Binding-site contacts:
Ligand atom C22 contacts residue LEU166 of chain 2.B at 3.6 Å (hydrophobic).
Ligand atom O10 contacts residue LYS87 of chain 2.B at 3.1 Å (salt-bridge).
Ligand atom C21 contacts residue LEU166 of chain 2.B at 3.6 Å (hydrophobic).
Ligand atom O28 contacts residue THR110 of chain 2.B at 3.5 Å (h-bond).
Ligand atom O07 contacts residue LYS87 of chain 2.B at 3.2 Å (salt-bridge).
Ligand atom O28 contacts residue GLY111 of chain 2.B at 2.4 Å (h-bond).
Ligand atom N03 contacts residue SER377 of chain 2.B at 2.8 Å (h-bond).
Ligand atom N19 contacts residue LEU166 of chain 2.B at 3.7 Å.
Ligand atom O11 contacts residue GLY234 of chain 2.B at 2.8 Å (h-bond).
Ligand atom C06 contacts residue GLY303 of chain 2.B at 3.5 Å.
Ligand atom N19 contacts residue GLU109 of chain 2.B at 2.9 Å (salt-bridge).
Ligand atom P08 contacts residue SER235 of chain 2.B at 3.5 Å.
Ligand atom O09 contacts residue SER235 of chain 2.B at 3.1 Å (h-bond).
Ligand atom C04 contacts residue SER377 of chain 2.B at 3.4 Å.
Ligand atom O27 contacts residue GLN114 of chain 2.B at 3.6 Å (h-bond).
Ligand atom O10 contacts residue SER235 of chain 2.B at 2.9 Å (h-bond).
Ligand atom O10 contacts residue THR190 of chain 2.B at 2.4 Å (h-bond).
Ligand atom C04 contacts residue GLU350 of chain 2.B at 3.5 Å.
Ligand atom N14 contacts residue GLY303 of chain 2.B at 3.6 Å.
Ligand atom C24 contacts residue THR190 of chain 2.B at 3.5 Å.
Ligand atom C26 contacts residue THR110 of chain 2.B at 3.5 Å.
Ligand atom C16 contacts residue LYS87 of chain 2.B at 3.5 Å.
Ligand atom C26 contacts residue GLY111 of chain 2.B at 3.4 Å.
Ligand atom O11 contacts residue GLY232 of chain 2.B at 2.8 Å (h-bond).
Ligand atom P08 contacts residue GLY234 of chain 2.B at 3.6 Å.
Ligand atom O30 contacts residue GLN114 of chain 2.B at 3.4 Å.
Ligand atom C26 contacts residue ALA112 of chain 2.B at 3.3 Å (hydrophobic).
Ligand atom P08 contacts residue LYS87 of chain 2.B at 3.5 Å.
Ligand atom C13 contacts residue GLY303 of chain 2.B at 3.3 Å.
Ligand atom O28 contacts residue ALA112 of chain 2.B at 2.3 Å (h-bond).
Ligand atom O27 contacts residue HIS115 of chain 2.B at 3.1 Å (h-bond).
Ligand atom O10 contacts residue GLY234 of chain 2.B at 3.5 Å (h-bond).
Ligand atom O11 contacts residue GLY233 of chain 2.B at 2.6 Å (h-bond).
Ligand atom C18 contacts residue GLU109 of chain 2.B at 3.5 Å.
Ligand atom C24 contacts residue PHE306 of chain 2.B at 3.5 Å (hydrophobic).
Ligand atom C13 contacts residue LYS87 of chain 2.B at 3.6 Å.
Ligand atom O09 contacts residue ASN236 of chain 2.B at 2.7 Å (h-bond).
Ligand atom O09 contacts residue HIS86 of chain 2.B at 3.5 Å (h-bond).
Ligand atom O27 contacts residue THR110 of chain 2.B at 2.8 Å (h-bond).
Ligand atom N03 contacts residue GLU350 of chain 2.B at 3.4 Å.

The protein below binds the small molecule below.
Small molecule (SMILES): Cc1ncc(COP(=O)(O)O)c(/C=N/[C@H](Cc2c[nH]c3ccccc23)C(=O)O)c1O

Sequence of chain 2.B:
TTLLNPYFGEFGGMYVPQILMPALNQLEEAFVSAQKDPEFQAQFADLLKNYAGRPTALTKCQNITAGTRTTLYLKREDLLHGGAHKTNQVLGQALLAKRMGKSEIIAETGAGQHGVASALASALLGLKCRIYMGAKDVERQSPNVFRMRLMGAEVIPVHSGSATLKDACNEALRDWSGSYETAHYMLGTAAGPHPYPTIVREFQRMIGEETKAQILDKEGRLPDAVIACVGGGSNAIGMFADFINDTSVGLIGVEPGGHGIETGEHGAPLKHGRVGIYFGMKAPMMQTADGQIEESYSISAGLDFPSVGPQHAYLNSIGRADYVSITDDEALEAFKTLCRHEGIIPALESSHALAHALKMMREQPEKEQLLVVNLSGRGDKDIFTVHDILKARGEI